A protein and the small-molecule ligand that binds it are described below.
Small molecule (SMILES): CC(=O)N[C@@H]1[C@@H](O)[C@H](O)[C@@H](CO)O[C@H]1O

Binding-site contacts:
Ligand atom C3 contacts residue ASN253 of chain 3.D at 3.8 Å.
Ligand atom C5 contacts residue GLU233 of chain 3.D at 4.2 Å.
Ligand atom C5 contacts residue ARG307 of chain 3.D at 3.5 Å.
Ligand atom O7 contacts residue ASN253 of chain 3.D at 3.1 Å (h-bond).
Ligand atom O3 contacts residue ARG307 of chain 3.D at 4.3 Å.
Ligand atom O5 contacts residue GLU233 of chain 3.D at 3.4 Å.
Ligand atom C6 contacts residue ILE234 of chain 3.D at 3.9 Å (hydrophobic).
Ligand atom C8 contacts residue ASN253 of chain 3.D at 4.4 Å.
Ligand atom C8 contacts residue GLU254 of chain 3.D at 4.3 Å.
Ligand atom C4 contacts residue ASN253 of chain 3.D at 4.2 Å.
Ligand atom O5 contacts residue ILE234 of chain 3.D at 4.3 Å.
Ligand atom O6 contacts residue ARG307 of chain 3.D at 4.2 Å.
Ligand atom O4 contacts residue ARG307 of chain 3.D at 3.9 Å.
Ligand atom C2 contacts residue ARG307 of chain 3.D at 4.5 Å.
Ligand atom C6 contacts residue GLU233 of chain 3.D at 3.7 Å.
Ligand atom O5 contacts residue ASN253 of chain 3.D at 2.4 Å (h-bond).
Ligand atom O5 contacts residue ARG307 of chain 3.D at 4.4 Å.
Ligand atom C1 contacts residue GLU233 of chain 3.D at 4.4 Å.
Ligand atom N2 contacts residue ASN253 of chain 3.D at 2.9 Å (h-bond).
Ligand atom C1 contacts residue ASN253 of chain 3.D at 1.4 Å.
Ligand atom O6 contacts residue GLU310 of chain 3.D at 4.2 Å.
Ligand atom C6 contacts residue LYS311 of chain 3.D at 3.3 Å.
Ligand atom C6 contacts residue ARG307 of chain 3.D at 4.3 Å.
Ligand atom O6 contacts residue LYS311 of chain 3.D at 3.5 Å (salt-bridge).
Ligand atom C7 contacts residue ASN253 of chain 3.D at 3.2 Å.
Ligand atom C3 contacts residue ARG307 of chain 3.D at 3.7 Å.
Ligand atom C1 contacts residue ARG307 of chain 3.D at 4.4 Å.
Ligand atom N2 contacts residue ARG307 of chain 3.D at 4.4 Å.
Ligand atom C2 contacts residue ASN253 of chain 3.D at 2.5 Å.
Ligand atom C4 contacts residue ARG307 of chain 3.D at 4.1 Å.
Ligand atom N2 contacts residue GLU254 of chain 3.D at 4.2 Å.
Ligand atom C5 contacts residue ASN253 of chain 3.D at 3.6 Å.

Sequence of chain 3.D:
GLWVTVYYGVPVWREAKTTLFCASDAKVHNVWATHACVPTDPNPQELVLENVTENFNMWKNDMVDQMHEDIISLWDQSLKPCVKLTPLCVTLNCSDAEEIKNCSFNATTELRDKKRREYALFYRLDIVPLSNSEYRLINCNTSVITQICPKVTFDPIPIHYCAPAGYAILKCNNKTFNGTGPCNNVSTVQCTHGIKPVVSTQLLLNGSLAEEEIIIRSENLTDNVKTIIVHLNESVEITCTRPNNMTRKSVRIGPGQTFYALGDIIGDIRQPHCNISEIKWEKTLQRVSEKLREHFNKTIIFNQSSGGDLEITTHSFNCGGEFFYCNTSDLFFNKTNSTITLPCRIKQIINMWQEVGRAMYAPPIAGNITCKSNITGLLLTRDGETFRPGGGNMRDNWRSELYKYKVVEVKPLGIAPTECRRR